Sequence of chain 1.B:
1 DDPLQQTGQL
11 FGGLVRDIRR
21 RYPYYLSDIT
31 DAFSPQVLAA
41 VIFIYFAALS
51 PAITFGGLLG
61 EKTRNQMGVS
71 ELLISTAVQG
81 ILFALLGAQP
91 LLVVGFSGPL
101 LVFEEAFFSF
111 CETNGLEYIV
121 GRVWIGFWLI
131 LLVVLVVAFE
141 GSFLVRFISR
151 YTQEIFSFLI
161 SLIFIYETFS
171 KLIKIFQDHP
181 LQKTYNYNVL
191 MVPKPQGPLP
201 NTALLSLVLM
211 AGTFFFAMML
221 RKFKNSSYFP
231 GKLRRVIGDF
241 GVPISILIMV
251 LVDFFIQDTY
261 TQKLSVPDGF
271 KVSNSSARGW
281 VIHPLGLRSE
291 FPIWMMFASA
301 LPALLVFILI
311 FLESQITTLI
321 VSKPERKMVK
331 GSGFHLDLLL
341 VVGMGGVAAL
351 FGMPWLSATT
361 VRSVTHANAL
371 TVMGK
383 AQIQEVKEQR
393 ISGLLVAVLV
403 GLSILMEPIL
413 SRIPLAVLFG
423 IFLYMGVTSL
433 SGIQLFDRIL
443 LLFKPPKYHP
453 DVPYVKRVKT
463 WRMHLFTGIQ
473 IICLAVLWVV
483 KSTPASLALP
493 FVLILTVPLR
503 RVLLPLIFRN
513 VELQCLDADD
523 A

The small molecule below binds the protein below.
Small molecule (SMILES): CC(C)CCC[C@@H](C)[C@H]1CC[C@H]2[C@@H]3CC=C4C[C@@H](O)CC[C@]4(C)[C@H]3CC[C@]12C

Binding-site contacts:
Ligand atom C24 contacts residue ILE81 of chain 1.B at 3.8 Å (hydrophobic).
Ligand atom C14 contacts residue ILE74 of chain 1.B at 4.1 Å (hydrophobic).
Ligand atom C7 contacts residue ILE74 of chain 1.B at 3.9 Å (hydrophobic).
Ligand atom O1 contacts residue TRP280 of chain 1.B at 4.0 Å.
Ligand atom O1 contacts residue LYS271 of chain 1.B at 4.0 Å.
Ligand atom C3 contacts residue PHE270 of chain 1.B at 3.8 Å (hydrophobic).
Ligand atom C23 contacts residue GLY403 of chain 1.B at 4.4 Å.
Ligand atom C22 contacts residue GLY403 of chain 1.B at 4.0 Å.
Ligand atom C14 contacts residue PHE270 of chain 1.B at 4.3 Å (hydrophobic).
Ligand atom C15 contacts residue ILE74 of chain 1.B at 3.7 Å (hydrophobic).
Ligand atom C6 contacts residue TRP280 of chain 1.B at 4.1 Å (hydrophobic).
Ligand atom C7 contacts residue TRP280 of chain 1.B at 4.5 Å (hydrophobic).
Ligand atom C23 contacts residue ILE81 of chain 1.B at 4.1 Å (hydrophobic).
Ligand atom C16 contacts residue VAL78 of chain 1.B at 4.2 Å (hydrophobic).
Ligand atom C21 contacts residue PHE270 of chain 1.B at 4.1 Å (hydrophobic).
Ligand atom C21 contacts residue GLY403 of chain 1.B at 4.0 Å.
Ligand atom C3 contacts residue TRP280 of chain 1.B at 3.9 Å (hydrophobic).
Ligand atom C12 contacts residue PHE270 of chain 1.B at 3.9 Å (hydrophobic).
Ligand atom C11 contacts residue PHE270 of chain 1.B at 4.0 Å (hydrophobic).
Ligand atom C15 contacts residue VAL78 of chain 1.B at 4.4 Å (hydrophobic).
Ligand atom C2 contacts residue PHE270 of chain 1.B at 4.2 Å (hydrophobic).
Ligand atom C9 contacts residue PHE270 of chain 1.B at 3.9 Å (hydrophobic).
Ligand atom C5 contacts residue TRP280 of chain 1.B at 4.5 Å (hydrophobic).
Ligand atom C23 contacts residue VAL400 of chain 1.B at 4.3 Å (hydrophobic).
Ligand atom C16 contacts residue ILE74 of chain 1.B at 4.2 Å (hydrophobic).
Ligand atom C4 contacts residue TRP280 of chain 1.B at 3.9 Å (hydrophobic).
Ligand atom C17 contacts residue PHE270 of chain 1.B at 4.2 Å (hydrophobic).
Ligand atom C22 contacts residue ALA77 of chain 1.B at 4.5 Å (hydrophobic).
Ligand atom C1 contacts residue PHE270 of chain 1.B at 4.0 Å (hydrophobic).
Ligand atom C25 contacts residue VAL400 of chain 1.B at 4.2 Å (hydrophobic).
Ligand atom C21 contacts residue LEU404 of chain 1.B at 4.0 Å (hydrophobic).